The protein below binds the small molecule below.
Small molecule (SMILES): N[C@@H](Cc1ccccc1)C(=O)O

Sequence of chain 1.GA:
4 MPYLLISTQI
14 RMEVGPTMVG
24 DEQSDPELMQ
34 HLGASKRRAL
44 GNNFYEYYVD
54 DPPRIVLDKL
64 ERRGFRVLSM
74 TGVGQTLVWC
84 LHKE

Sequence of chain 1.HA:
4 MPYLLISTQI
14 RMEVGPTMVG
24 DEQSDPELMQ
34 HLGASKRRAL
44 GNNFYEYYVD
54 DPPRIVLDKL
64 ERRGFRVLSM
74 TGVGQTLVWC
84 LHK

Binding-site contacts:
Ligand atom C contacts residue GLY77 of chain 1.HA at 3.9 Å.
Ligand atom CA contacts residue THR79 of chain 1.HA at 3.6 Å.
Ligand atom CA contacts residue GLN78 of chain 1.GA at 3.6 Å.
Ligand atom CD1 contacts residue VAL76 of chain 1.HA at 3.5 Å (hydrophobic).
Ligand atom CE2 contacts residue ARG14 of chain 1.GA at 3.9 Å.
Ligand atom O contacts residue GLY77 of chain 1.HA at 3.9 Å.
Ligand atom CZ contacts residue LEU80 of chain 1.GA at 3.9 Å (hydrophobic).
Ligand atom C contacts residue GLN78 of chain 1.HA at 3.7 Å.
Ligand atom CE1 contacts residue VAL76 of chain 1.HA at 3.9 Å (hydrophobic).
Ligand atom OXT contacts residue VAL76 of chain 1.HA at 3.4 Å (h-bond).
Ligand atom C contacts residue GLN78 of chain 1.GA at 3.9 Å.
Ligand atom C contacts residue VAL76 of chain 1.HA at 3.9 Å (hydrophobic).
Ligand atom O contacts residue GLN78 of chain 1.HA at 4.0 Å.
Ligand atom N contacts residue GLN78 of chain 1.GA at 2.9 Å (h-bond).
Ligand atom CB contacts residue GLN78 of chain 1.GA at 3.5 Å.
Ligand atom CE1 contacts residue ILE13 of chain 1.GA at 3.9 Å (hydrophobic).
Ligand atom CZ contacts residue ILE13 of chain 1.GA at 3.8 Å (hydrophobic).
Ligand atom O contacts residue GLU195 of chain 1.N at 3.8 Å.
Ligand atom OXT contacts residue GLN78 of chain 1.HA at 2.9 Å (h-bond).
Ligand atom CD2 contacts residue VAL76 of chain 1.HA at 3.5 Å (hydrophobic).
Ligand atom CE2 contacts residue GLN78 of chain 1.GA at 3.5 Å.
Ligand atom CZ contacts residue MET15 of chain 1.GA at 3.6 Å (hydrophobic).
Ligand atom O contacts residue GLN78 of chain 1.GA at 3.1 Å (h-bond).
Ligand atom CB contacts residue VAL76 of chain 1.HA at 3.4 Å (hydrophobic).
Ligand atom O contacts residue PRO197 of chain 1.N at 3.6 Å.
Ligand atom N contacts residue GLU195 of chain 1.N at 2.8 Å (salt-bridge).
Ligand atom CA contacts residue ILE13 of chain 1.GA at 3.6 Å (hydrophobic).
Ligand atom CE1 contacts residue MET15 of chain 1.GA at 3.6 Å (hydrophobic).
Ligand atom CG contacts residue VAL76 of chain 1.HA at 3.7 Å (hydrophobic).
Ligand atom N contacts residue ILE13 of chain 1.GA at 2.8 Å (h-bond).
Ligand atom CD2 contacts residue GLN78 of chain 1.GA at 3.4 Å.
Ligand atom CE2 contacts residue GLN12 of chain 1.GA at 3.8 Å.
Ligand atom OXT contacts residue GLY77 of chain 1.HA at 3.8 Å.
Ligand atom CD2 contacts residue ILE13 of chain 1.GA at 3.5 Å (hydrophobic).
Ligand atom CZ contacts residue ARG14 of chain 1.GA at 3.7 Å.
Ligand atom OXT contacts residue THR79 of chain 1.HA at 2.7 Å (h-bond).
Ligand atom CD1 contacts residue ILE13 of chain 1.GA at 3.5 Å (hydrophobic).
Ligand atom CE2 contacts residue ILE13 of chain 1.GA at 3.3 Å (hydrophobic).
Ligand atom CG contacts residue ILE13 of chain 1.GA at 3.4 Å (hydrophobic).
Ligand atom C contacts residue THR79 of chain 1.HA at 3.5 Å.

Sequence of chain 1.N:
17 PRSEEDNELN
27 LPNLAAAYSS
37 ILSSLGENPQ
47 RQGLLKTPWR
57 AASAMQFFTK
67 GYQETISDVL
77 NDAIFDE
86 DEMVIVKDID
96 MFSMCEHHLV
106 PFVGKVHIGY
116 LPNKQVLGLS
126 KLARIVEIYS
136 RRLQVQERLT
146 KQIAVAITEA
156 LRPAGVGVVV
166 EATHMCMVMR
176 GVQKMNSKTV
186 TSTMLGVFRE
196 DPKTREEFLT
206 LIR